Sequence of chain 1.A:
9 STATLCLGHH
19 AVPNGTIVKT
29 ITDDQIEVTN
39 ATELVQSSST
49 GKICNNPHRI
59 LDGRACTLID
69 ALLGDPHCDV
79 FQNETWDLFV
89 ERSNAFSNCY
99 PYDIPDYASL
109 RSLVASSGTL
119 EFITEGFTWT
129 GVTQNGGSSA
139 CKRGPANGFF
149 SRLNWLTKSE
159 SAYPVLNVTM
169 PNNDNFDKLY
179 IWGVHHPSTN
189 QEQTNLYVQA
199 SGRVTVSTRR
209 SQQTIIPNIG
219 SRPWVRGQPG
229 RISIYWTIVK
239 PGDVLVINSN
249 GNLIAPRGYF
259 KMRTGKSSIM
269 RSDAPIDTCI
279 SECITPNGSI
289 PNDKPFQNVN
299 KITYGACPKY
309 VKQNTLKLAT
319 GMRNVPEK

Sequence of chain 1.E:
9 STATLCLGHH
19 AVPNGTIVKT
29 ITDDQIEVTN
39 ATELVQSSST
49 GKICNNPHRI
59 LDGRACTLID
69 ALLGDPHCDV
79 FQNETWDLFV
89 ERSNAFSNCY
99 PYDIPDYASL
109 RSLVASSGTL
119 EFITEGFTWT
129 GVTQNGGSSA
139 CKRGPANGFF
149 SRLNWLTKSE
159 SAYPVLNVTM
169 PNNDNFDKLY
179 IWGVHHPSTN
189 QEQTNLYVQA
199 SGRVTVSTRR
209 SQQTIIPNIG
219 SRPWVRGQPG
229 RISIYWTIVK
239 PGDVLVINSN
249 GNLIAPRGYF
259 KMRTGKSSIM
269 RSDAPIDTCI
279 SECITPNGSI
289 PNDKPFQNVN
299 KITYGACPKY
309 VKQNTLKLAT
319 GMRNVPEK

The protein below binds the small molecule below.
Small molecule (SMILES): CC(=O)N[C@H]1[C@H](O[C@H]2[C@H](O)[C@@H](NC(C)=O)CO[C@@H]2CO)O[C@H](CO)[C@@H](O[C@@H]2O[C@H](CO)[C@@H](O)[C@H](O[C@H]3O[C@H](CO)[C@@H](O)[C@H](O)[C@@H]3O)[C@@H]2O)[C@@H]1O

Binding-site contacts:
Ligand atom C2 contacts residue SER219 of chain 1.E at 4.1 Å.
Ligand atom O7 contacts residue TRP222 of chain 1.E at 2.9 Å (h-bond).
Ligand atom C3 contacts residue ASN165 of chain 1.A at 3.8 Å.
Ligand atom C6 contacts residue TRP222 of chain 1.E at 3.9 Å (hydrophobic).
Ligand atom C1 contacts residue TRP222 of chain 1.E at 3.9 Å (hydrophobic).
Ligand atom O6 contacts residue THR167 of chain 1.A at 3.3 Å (h-bond).
Ligand atom C2 contacts residue TRP222 of chain 1.E at 3.8 Å (hydrophobic).
Ligand atom O7 contacts residue ARG220 of chain 1.E at 4.5 Å.
Ligand atom C7 contacts residue SER219 of chain 1.E at 3.7 Å.
Ligand atom C5 contacts residue TRP222 of chain 1.E at 4.2 Å (hydrophobic).
Ligand atom C7 contacts residue ASN165 of chain 1.A at 3.8 Å.
Ligand atom C1 contacts residue ASN165 of chain 1.A at 1.4 Å.
Ligand atom C1 contacts residue SER219 of chain 1.E at 4.2 Å.
Ligand atom C8 contacts residue VAL242 of chain 1.A at 4.2 Å (hydrophobic).
Ligand atom C3 contacts residue SER219 of chain 1.E at 4.2 Å.
Ligand atom O7 contacts residue PRO221 of chain 1.E at 3.3 Å.
Ligand atom C6 contacts residue THR167 of chain 1.A at 2.7 Å.
Ligand atom C1 contacts residue TRP222 of chain 1.E at 4.0 Å (hydrophobic).
Ligand atom C8 contacts residue PRO221 of chain 1.E at 4.4 Å (hydrophobic).
Ligand atom C7 contacts residue PRO221 of chain 1.E at 4.2 Å (hydrophobic).
Ligand atom O5 contacts residue TRP222 of chain 1.E at 3.6 Å (h-bond).
Ligand atom C3 contacts residue TRP222 of chain 1.E at 4.2 Å (hydrophobic).
Ligand atom C2 contacts residue ASN165 of chain 1.A at 2.4 Å.
Ligand atom C8 contacts residue SER219 of chain 1.E at 3.6 Å.
Ligand atom C4 contacts residue TRP222 of chain 1.E at 3.8 Å (hydrophobic).
Ligand atom C3 contacts residue TRP222 of chain 1.E at 4.5 Å (hydrophobic).
Ligand atom C8 contacts residue ARG207 of chain 1.A at 4.0 Å.
Ligand atom O5 contacts residue ASN165 of chain 1.A at 2.4 Å (h-bond).
Ligand atom O5 contacts residue THR167 of chain 1.A at 3.5 Å (h-bond).
Ligand atom C2 contacts residue TRP222 of chain 1.E at 4.3 Å (hydrophobic).
Ligand atom C7 contacts residue TRP222 of chain 1.E at 3.8 Å (hydrophobic).
Ligand atom N2 contacts residue SER219 of chain 1.E at 3.1 Å (h-bond).
Ligand atom C4 contacts residue ASN165 of chain 1.A at 4.2 Å.
Ligand atom C5 contacts residue THR167 of chain 1.A at 3.6 Å.
Ligand atom O3 contacts residue TRP222 of chain 1.E at 4.2 Å.
Ligand atom O4 contacts residue TRP222 of chain 1.E at 3.9 Å.
Ligand atom N2 contacts residue ASN165 of chain 1.A at 2.8 Å (h-bond).
Ligand atom C5 contacts residue ASN165 of chain 1.A at 3.7 Å.
Ligand atom C8 contacts residue TRP222 of chain 1.E at 4.3 Å (hydrophobic).
Ligand atom O7 contacts residue ASN165 of chain 1.A at 4.0 Å.